Sequence of chain 1.B:
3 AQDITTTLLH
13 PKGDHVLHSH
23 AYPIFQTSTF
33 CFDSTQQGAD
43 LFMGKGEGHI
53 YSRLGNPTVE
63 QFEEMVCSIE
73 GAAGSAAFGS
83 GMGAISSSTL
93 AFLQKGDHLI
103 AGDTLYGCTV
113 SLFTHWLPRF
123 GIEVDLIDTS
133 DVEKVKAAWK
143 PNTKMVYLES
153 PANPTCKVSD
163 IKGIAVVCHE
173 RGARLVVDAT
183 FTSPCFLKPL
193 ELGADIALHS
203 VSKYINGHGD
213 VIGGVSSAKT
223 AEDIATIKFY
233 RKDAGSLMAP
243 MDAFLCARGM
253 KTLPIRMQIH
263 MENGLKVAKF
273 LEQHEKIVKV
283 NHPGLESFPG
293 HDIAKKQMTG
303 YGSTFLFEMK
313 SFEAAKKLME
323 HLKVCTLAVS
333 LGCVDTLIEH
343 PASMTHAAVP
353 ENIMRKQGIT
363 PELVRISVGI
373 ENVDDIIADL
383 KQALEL

This small molecule binds to this protein.
Small molecule (SMILES): CSCC/C(=N\Cc1c(COP(=O)(O)O)cnc(C)c1O)C(=O)O

Binding-site contacts:
Ligand atom CE contacts residue THR347 of chain 1.B at 3.6 Å.
Ligand atom OP1 contacts residue SER202 of chain 1.B at 2.7 Å (h-bond).
Ligand atom CB contacts residue TYR108 of chain 1.B at 3.5 Å (hydrophobic).
Ligand atom C4A contacts residue TYR108 of chain 1.B at 3.6 Å (hydrophobic).
Ligand atom C2 contacts residue ASP180 of chain 1.B at 3.5 Å.
Ligand atom N contacts residue TYR108 of chain 1.B at 3.3 Å.
Ligand atom O1 contacts residue ARG367 of chain 1.B at 3.0 Å (salt-bridge).
Ligand atom OP2 contacts residue TYR53 of chain 1.C at 2.7 Å (h-bond).
Ligand atom P contacts residue SER202 of chain 1.B at 3.5 Å.
Ligand atom C6 contacts residue ILE87 of chain 1.B at 3.6 Å (hydrophobic).
Ligand atom CE contacts residue TYR108 of chain 1.B at 3.2 Å (hydrophobic).
Ligand atom OP3 contacts residue GLY83 of chain 1.B at 3.0 Å (h-bond).
Ligand atom OP4 contacts residue SER202 of chain 1.B at 3.0 Å (h-bond).
Ligand atom C contacts residue THR347 of chain 1.B at 3.6 Å.
Ligand atom OP3 contacts residue SER82 of chain 1.B at 3.3 Å.
Ligand atom O2 contacts residue ARG367 of chain 1.B at 2.8 Å (salt-bridge).
Ligand atom O3 contacts residue ASN155 of chain 1.B at 2.7 Å (h-bond).
Ligand atom C5 contacts residue TYR108 of chain 1.B at 3.5 Å (hydrophobic).
Ligand atom CA contacts residue TYR108 of chain 1.B at 3.4 Å (hydrophobic).
Ligand atom N1 contacts residue THR182 of chain 1.B at 3.6 Å (h-bond).
Ligand atom CB contacts residue LYS205 of chain 1.B at 3.4 Å.
Ligand atom O2 contacts residue ASN155 of chain 1.B at 2.9 Å (h-bond).
Ligand atom OP2 contacts residue ARG55 of chain 1.C at 2.8 Å (salt-bridge).
Ligand atom N contacts residue LYS205 of chain 1.B at 3.4 Å.
Ligand atom C4A contacts residue LYS205 of chain 1.B at 3.5 Å.
Ligand atom OP1 contacts residue SER204 of chain 1.B at 2.6 Å (h-bond).
Ligand atom OP4 contacts residue GLY83 of chain 1.B at 3.3 Å.
Ligand atom SD contacts residue TYR108 of chain 1.B at 3.1 Å (h-bond).
Ligand atom O1 contacts residue THR347 of chain 1.B at 3.3 Å.
Ligand atom C4 contacts residue TYR108 of chain 1.B at 3.6 Å (hydrophobic).
Ligand atom CA contacts residue LYS205 of chain 1.B at 3.6 Å.
Ligand atom N1 contacts residue ASP180 of chain 1.B at 2.7 Å (salt-bridge).
Ligand atom OP1 contacts residue GLY83 of chain 1.B at 2.8 Å (h-bond).
Ligand atom OP3 contacts residue ARG55 of chain 1.C at 2.9 Å (salt-bridge).
Ligand atom C6 contacts residue ASP180 of chain 1.B at 3.5 Å.
Ligand atom P contacts residue GLY83 of chain 1.B at 3.3 Å.
Ligand atom O1 contacts residue SER332 of chain 1.B at 2.7 Å (h-bond).
Ligand atom O2 contacts residue THR347 of chain 1.B at 3.5 Å.
Ligand atom OP1 contacts residue TYR53 of chain 1.C at 3.6 Å.
Ligand atom OP3 contacts residue MET84 of chain 1.B at 2.8 Å (h-bond).

Sequence of chain 1.C:
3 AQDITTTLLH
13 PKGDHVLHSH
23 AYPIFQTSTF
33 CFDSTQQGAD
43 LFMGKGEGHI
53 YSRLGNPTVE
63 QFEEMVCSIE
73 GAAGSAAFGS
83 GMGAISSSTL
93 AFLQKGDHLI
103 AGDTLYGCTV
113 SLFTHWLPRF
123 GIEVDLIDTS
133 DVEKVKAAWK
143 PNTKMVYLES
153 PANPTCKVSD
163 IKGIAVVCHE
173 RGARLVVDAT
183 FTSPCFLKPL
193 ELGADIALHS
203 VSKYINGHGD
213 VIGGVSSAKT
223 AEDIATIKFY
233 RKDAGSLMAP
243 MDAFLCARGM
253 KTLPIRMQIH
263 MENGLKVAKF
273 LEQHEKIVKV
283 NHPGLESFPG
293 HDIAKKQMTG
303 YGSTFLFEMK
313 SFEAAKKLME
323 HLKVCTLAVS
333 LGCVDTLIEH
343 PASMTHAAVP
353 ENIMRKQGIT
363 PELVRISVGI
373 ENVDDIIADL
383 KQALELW